Binding-site contacts:
Ligand atom P contacts residue THR17 of chain 43.B at 3.9 Å.
Ligand atom C1' contacts residue TRP21 of chain 43.B at 3.9 Å (hydrophobic).
Ligand atom OP1 contacts residue MET15 of chain 43.B at 3.1 Å.
Ligand atom OP2 contacts residue ARG202 of chain 45.A at 3.6 Å.
Ligand atom N1 contacts residue ARG68 of chain 45.B at 3.9 Å.
Ligand atom N3 contacts residue TRP21 of chain 43.B at 3.2 Å.
Ligand atom O2' contacts residue ARG55 of chain 45.B at 3.8 Å.
Ligand atom C2 contacts residue ARG55 of chain 45.B at 3.1 Å.
Ligand atom O2' contacts residue THR44 of chain 45.B at 3.9 Å.
Ligand atom OP1 contacts residue TYR19 of chain 42.B at 3.6 Å (h-bond).
Ligand atom C2 contacts residue TRP21 of chain 43.B at 3.2 Å (hydrophobic).
Ligand atom C5' contacts residue ARG202 of chain 45.A at 3.9 Å.
Ligand atom O2' contacts residue LEU41 of chain 45.B at 3.8 Å.
Ligand atom OP2 contacts residue ARG55 of chain 45.B at 2.9 Å (salt-bridge).
Ligand atom C2' contacts residue THR17 of chain 43.B at 3.7 Å.
Ligand atom C2 contacts residue ALA56 of chain 45.B at 3.8 Å (hydrophobic).
Ligand atom C2 contacts residue TYR58 of chain 45.B at 3.8 Å (hydrophobic).
Ligand atom O2 contacts residue TYR58 of chain 45.B at 3.6 Å.
Ligand atom C4 contacts residue TRP21 of chain 43.B at 3.7 Å (hydrophobic).
Ligand atom N1 contacts residue TYR58 of chain 45.B at 3.5 Å.
Ligand atom N1 contacts residue TRP21 of chain 43.B at 3.8 Å.
Ligand atom O2 contacts residue TRP21 of chain 43.B at 2.9 Å.
Ligand atom C2' contacts residue ARG55 of chain 45.B at 3.4 Å.
Ligand atom O2' contacts residue ARG55 of chain 45.B at 3.1 Å (salt-bridge).
Ligand atom N1 contacts residue ALA56 of chain 45.B at 3.2 Å (h-bond).
Ligand atom OP2 contacts residue THR17 of chain 43.B at 3.5 Å.
Ligand atom C4' contacts residue TYR19 of chain 42.B at 3.8 Å (hydrophobic).
Ligand atom P contacts residue TYR19 of chain 42.B at 4.0 Å.
Ligand atom O2' contacts residue CYS203 of chain 45.A at 3.3 Å (h-bond).
Ligand atom O2' contacts residue THR17 of chain 43.B at 2.8 Å.
Ligand atom N6 contacts residue TYR58 of chain 45.B at 3.5 Å (h-bond).
Ligand atom O4' contacts residue ARG202 of chain 45.A at 3.9 Å.
Ligand atom OP1 contacts residue THR17 of chain 43.B at 3.7 Å.
Ligand atom C1' contacts residue ARG68 of chain 45.B at 3.8 Å.
Ligand atom O2' contacts residue TYR19 of chain 42.B at 3.7 Å.
Ligand atom N3 contacts residue ARG55 of chain 45.B at 3.2 Å (salt-bridge).
Ligand atom O4 contacts residue TRP21 of chain 43.B at 3.4 Å.
Ligand atom C6 contacts residue TYR58 of chain 45.B at 3.8 Å (hydrophobic).
Ligand atom O4' contacts residue ARG68 of chain 45.B at 3.0 Å (salt-bridge).
Ligand atom O3' contacts residue TYR19 of chain 42.B at 3.0 Å (h-bond).

Sequence of chain 42.B:
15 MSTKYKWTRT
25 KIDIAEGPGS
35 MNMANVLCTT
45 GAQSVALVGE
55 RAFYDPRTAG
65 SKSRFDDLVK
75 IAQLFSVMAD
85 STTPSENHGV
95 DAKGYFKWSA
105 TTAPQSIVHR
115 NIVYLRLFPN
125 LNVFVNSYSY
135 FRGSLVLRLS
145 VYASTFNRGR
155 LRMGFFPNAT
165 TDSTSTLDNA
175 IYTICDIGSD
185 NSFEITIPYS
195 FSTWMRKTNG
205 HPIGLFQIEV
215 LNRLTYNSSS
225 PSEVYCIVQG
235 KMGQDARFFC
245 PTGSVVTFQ

Sequence of chain 43.B:
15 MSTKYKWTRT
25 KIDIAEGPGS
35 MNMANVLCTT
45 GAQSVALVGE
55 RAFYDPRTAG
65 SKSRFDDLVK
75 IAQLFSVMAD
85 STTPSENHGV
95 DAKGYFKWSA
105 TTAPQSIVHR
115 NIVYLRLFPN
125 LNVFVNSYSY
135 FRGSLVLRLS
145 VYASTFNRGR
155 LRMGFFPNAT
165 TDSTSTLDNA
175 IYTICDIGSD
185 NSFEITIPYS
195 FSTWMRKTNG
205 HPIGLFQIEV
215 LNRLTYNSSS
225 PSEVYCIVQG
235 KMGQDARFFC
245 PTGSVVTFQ

Sequence of chain 45.A:
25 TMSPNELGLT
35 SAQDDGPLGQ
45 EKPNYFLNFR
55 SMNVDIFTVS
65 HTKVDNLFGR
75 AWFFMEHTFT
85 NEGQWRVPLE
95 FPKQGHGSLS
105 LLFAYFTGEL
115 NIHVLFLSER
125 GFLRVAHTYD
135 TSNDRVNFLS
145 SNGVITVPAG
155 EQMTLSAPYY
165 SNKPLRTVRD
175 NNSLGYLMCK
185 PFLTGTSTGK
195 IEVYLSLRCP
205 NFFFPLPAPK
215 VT

A protein and the small-molecule ligand that binds it are described below.
Small molecule (SMILES): Nc1ncnc2c1ncn2[C@@H]1O[C@H](CO)[C@@H](O[P](=O)(O)OC[C@H]2O[C@@H](n3ccc(=O)[nH]c3=O)[C@H](O)[C@@H]2O[P](=O)(O)OC[C@H]2O[C@@H](n3ccc(=O)[nH]c3=O)[C@H](O)[C@@H]2O[P](=O)(O)OC[C@H]2O[C@@H](n3ccc(=O)[nH]c3=O)[C@H](O)[C@@H]2O[P](=O)(O)OC[C@H]2O[C@@H](n3ccc(=O)[nH]c3=O)[C@H](O)[C@@H]2O[P](=O)(O)OC[C@H]2O[C@@H](n3ccc(=O)[nH]c3=O)[C@H](O)[C@@H]2O)[C@H]1O

Sequence of chain 45.B:
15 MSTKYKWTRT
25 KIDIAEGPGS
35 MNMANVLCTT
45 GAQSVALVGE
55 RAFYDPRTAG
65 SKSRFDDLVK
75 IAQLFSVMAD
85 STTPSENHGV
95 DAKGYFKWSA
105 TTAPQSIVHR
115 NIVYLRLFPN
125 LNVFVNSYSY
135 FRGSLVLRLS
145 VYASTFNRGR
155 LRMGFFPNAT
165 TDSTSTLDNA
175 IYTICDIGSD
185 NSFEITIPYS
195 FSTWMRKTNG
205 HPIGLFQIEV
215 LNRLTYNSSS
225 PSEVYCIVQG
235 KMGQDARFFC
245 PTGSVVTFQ